Sequence of chain 1.A:
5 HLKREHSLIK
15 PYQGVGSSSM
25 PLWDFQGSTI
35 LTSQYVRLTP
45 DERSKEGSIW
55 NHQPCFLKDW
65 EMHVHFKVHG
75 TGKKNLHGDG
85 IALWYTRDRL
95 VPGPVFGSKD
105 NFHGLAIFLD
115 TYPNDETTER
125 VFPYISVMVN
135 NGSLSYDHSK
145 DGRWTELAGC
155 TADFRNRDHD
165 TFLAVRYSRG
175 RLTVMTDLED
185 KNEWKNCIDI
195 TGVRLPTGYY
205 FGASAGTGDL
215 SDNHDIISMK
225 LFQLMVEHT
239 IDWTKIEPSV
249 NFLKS

Binding-site contacts:
Ligand atom C1 contacts residue GLY212 of chain 1.A at 4.4 Å.
Ligand atom C6 contacts residue TYR116 of chain 1.A at 4.0 Å (hydrophobic).
Ligand atom C5 contacts residue ASP83 of chain 1.A at 4.1 Å.
Ligand atom C5 contacts residue GLY212 of chain 1.A at 4.4 Å.
Ligand atom O6 contacts residue GLY212 of chain 1.A at 3.2 Å (h-bond).
Ligand atom C6 contacts residue ASP213 of chain 1.A at 3.9 Å.
Ligand atom O4 contacts residue TYR116 of chain 1.A at 3.9 Å.
Ligand atom C6 contacts residue GLY212 of chain 1.A at 4.4 Å.
Ligand atom C6 contacts residue ASP83 of chain 1.A at 3.5 Å.
Ligand atom O3 contacts residue ASN118 of chain 1.A at 4.2 Å.
Ligand atom C4 contacts residue GLY212 of chain 1.A at 4.4 Å.
Ligand atom C1 contacts residue ASP213 of chain 1.A at 3.0 Å.
Ligand atom C6 contacts residue LEU214 of chain 1.A at 3.6 Å (hydrophobic).
Ligand atom O2 contacts residue ASP213 of chain 1.A at 4.2 Å.
Ligand atom O4 contacts residue ASP83 of chain 1.A at 2.6 Å (salt-bridge).
Ligand atom O6 contacts residue THR211 of chain 1.A at 4.4 Å.
Ligand atom C2 contacts residue ASP213 of chain 1.A at 4.4 Å.
Ligand atom O6 contacts residue ASP213 of chain 1.A at 3.1 Å (salt-bridge).
Ligand atom O6 contacts residue LEU214 of chain 1.A at 2.9 Å (h-bond).
Ligand atom O4 contacts residue ASN118 of chain 1.A at 2.9 Å (h-bond).
Ligand atom O4 contacts residue HIS142 of chain 1.A at 2.9 Å (h-bond).
Ligand atom O6 contacts residue ASP83 of chain 1.A at 2.8 Å (salt-bridge).
Ligand atom C3 contacts residue HIS142 of chain 1.A at 3.8 Å.
Ligand atom O1 contacts residue ASP213 of chain 1.A at 2.8 Å (salt-bridge).
Ligand atom O2 contacts residue GLY212 of chain 1.A at 3.6 Å.
Ligand atom C5 contacts residue ASP213 of chain 1.A at 3.9 Å.
Ligand atom O3 contacts residue HIS142 of chain 1.A at 2.9 Å (h-bond).
Ligand atom C4 contacts residue ASN118 of chain 1.A at 4.0 Å.
Ligand atom O5 contacts residue LEU214 of chain 1.A at 4.1 Å.
Ligand atom O5 contacts residue ASP213 of chain 1.A at 2.8 Å (salt-bridge).
Ligand atom O5 contacts residue GLY212 of chain 1.A at 3.7 Å.
Ligand atom C4 contacts residue HIS142 of chain 1.A at 3.7 Å.
Ligand atom C3 contacts residue ASN118 of chain 1.A at 4.1 Å.
Ligand atom C5 contacts residue TYR116 of chain 1.A at 4.4 Å (hydrophobic).
Ligand atom C4 contacts residue ASP83 of chain 1.A at 3.5 Å.

This protein binds this small molecule.
Small molecule (SMILES): OC[C@H]1O[C@H](O)[C@@H](O)[C@@H](O)[C@@H]1O